A small-molecule ligand and the protein it binds are described below.
Small molecule (SMILES): O=C1c2ccccc2C(=O)c2cc(S(=O)(=O)N3CCC[C@@H](C(=O)O)C3)c(O)cc21

Sequence of chain 1.A:
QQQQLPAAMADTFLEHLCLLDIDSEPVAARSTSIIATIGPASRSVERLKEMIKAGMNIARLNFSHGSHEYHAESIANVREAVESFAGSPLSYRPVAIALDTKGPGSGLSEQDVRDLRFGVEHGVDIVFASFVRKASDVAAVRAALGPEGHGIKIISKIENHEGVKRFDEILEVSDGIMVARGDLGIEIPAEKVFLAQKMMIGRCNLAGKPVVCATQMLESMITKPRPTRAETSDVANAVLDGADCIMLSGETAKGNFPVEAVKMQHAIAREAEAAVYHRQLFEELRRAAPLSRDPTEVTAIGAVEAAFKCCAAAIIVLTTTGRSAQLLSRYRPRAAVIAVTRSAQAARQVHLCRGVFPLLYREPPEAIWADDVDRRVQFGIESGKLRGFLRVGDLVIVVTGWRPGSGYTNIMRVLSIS

Binding-site contacts:
Ligand atom C5 contacts residue PRO67 of chain 1.A at 3.5 Å (hydrophobic).
Ligand atom S contacts residue GLY279 of chain 1.A at 3.8 Å.
Ligand atom O contacts residue ASN89 of chain 1.A at 3.7 Å.
Ligand atom C1 contacts residue HIS92 of chain 1.A at 3.7 Å.
Ligand atom O6 contacts residue THR64 of chain 1.A at 3.7 Å.
Ligand atom C3 contacts residue GLY93 of chain 1.A at 3.6 Å.
Ligand atom C18 contacts residue ALA282 of chain 1.A at 3.8 Å (hydrophobic).
Ligand atom O6 contacts residue ASN89 of chain 1.A at 2.8 Å (h-bond).
Ligand atom C2 contacts residue GLY93 of chain 1.A at 3.5 Å.
Ligand atom C14 contacts residue HIS92 of chain 1.A at 3.6 Å.
Ligand atom C18 contacts residue ASN89 of chain 1.A at 3.6 Å.
Ligand atom C12 contacts residue HIS92 of chain 1.A at 3.4 Å.
Ligand atom C13 contacts residue HIS92 of chain 1.A at 3.8 Å.
Ligand atom C2 contacts residue TYR97 of chain 1.A at 3.5 Å (hydrophobic).
Ligand atom C7 contacts residue PRO67 of chain 1.A at 3.8 Å (hydrophobic).
Ligand atom C19 contacts residue THR64 of chain 1.A at 4.1 Å.
Ligand atom O5 contacts residue SER278 of chain 1.A at 3.5 Å.
Ligand atom C19 contacts residue ALA282 of chain 1.A at 4.0 Å (hydrophobic).
Ligand atom O5 contacts residue GLY279 of chain 1.A at 3.1 Å (h-bond).
Ligand atom C10 contacts residue ALA282 of chain 1.A at 3.9 Å (hydrophobic).
Ligand atom C17 contacts residue LYS283 of chain 1.A at 3.9 Å.
Ligand atom C contacts residue HIS92 of chain 1.A at 3.5 Å.
Ligand atom O3 contacts residue HIS92 of chain 1.A at 2.9 Å (h-bond).
Ligand atom C3 contacts residue TYR97 of chain 1.A at 3.5 Å (hydrophobic).
Ligand atom C6 contacts residue PRO67 of chain 1.A at 3.5 Å (hydrophobic).
Ligand atom C19 contacts residue ASN89 of chain 1.A at 3.7 Å.
Ligand atom C15 contacts residue HIS92 of chain 1.A at 3.8 Å.
Ligand atom C18 contacts residue HIS92 of chain 1.A at 3.8 Å.
Ligand atom C1 contacts residue PRO67 of chain 1.A at 4.0 Å (hydrophobic).
Ligand atom O4 contacts residue LYS283 of chain 1.A at 3.0 Å.
Ligand atom C11 contacts residue ALA282 of chain 1.A at 3.7 Å (hydrophobic).
Ligand atom O4 contacts residue GLY279 of chain 1.A at 3.1 Å.
Ligand atom O contacts residue HIS98 of chain 1.A at 3.5 Å.
Ligand atom C19 contacts residue HIS92 of chain 1.A at 3.6 Å.
Ligand atom O1 contacts residue PRO67 of chain 1.A at 4.0 Å.
Ligand atom O contacts residue HIS92 of chain 1.A at 3.7 Å.
Ligand atom C18 contacts residue THR64 of chain 1.A at 4.0 Å.
Ligand atom O6 contacts residue ARG87 of chain 1.A at 3.9 Å.
Ligand atom C8 contacts residue HIS92 of chain 1.A at 3.9 Å.
Ligand atom O3 contacts residue ASN89 of chain 1.A at 3.8 Å.